Sequence of chain 1.A:
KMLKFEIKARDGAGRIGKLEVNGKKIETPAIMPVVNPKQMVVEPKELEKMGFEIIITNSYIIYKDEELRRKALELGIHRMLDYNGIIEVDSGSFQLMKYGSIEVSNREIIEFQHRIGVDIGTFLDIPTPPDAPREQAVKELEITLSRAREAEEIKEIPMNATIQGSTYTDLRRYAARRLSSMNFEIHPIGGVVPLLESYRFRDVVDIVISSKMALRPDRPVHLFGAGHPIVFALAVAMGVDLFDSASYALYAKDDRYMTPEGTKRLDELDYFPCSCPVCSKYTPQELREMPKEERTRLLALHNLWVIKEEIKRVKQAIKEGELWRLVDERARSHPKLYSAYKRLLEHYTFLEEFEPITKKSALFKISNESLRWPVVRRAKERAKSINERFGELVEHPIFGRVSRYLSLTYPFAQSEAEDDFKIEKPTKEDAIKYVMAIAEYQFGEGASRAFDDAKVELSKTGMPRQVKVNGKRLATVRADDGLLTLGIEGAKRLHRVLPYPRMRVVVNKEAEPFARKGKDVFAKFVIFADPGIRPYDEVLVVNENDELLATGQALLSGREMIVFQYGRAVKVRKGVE

Binding-site contacts:
Ligand atom N2 contacts residue THR127 of chain 1.A at 3.5 Å.
Ligand atom C7 contacts residue PHE99 of chain 1.A at 3.9 Å (hydrophobic).
Ligand atom C2 contacts residue ASP130 of chain 1.A at 3.6 Å.
Ligand atom C6 contacts residue ASP130 of chain 1.A at 3.8 Å.
Ligand atom N2 contacts residue ASP130 of chain 1.A at 2.8 Å (salt-bridge).
Ligand atom N11 contacts residue VAL197 of chain 1.A at 3.5 Å (h-bond).
Ligand atom N1 contacts residue GLN169 of chain 1.A at 3.9 Å.
Ligand atom C6 contacts residue PHE229 of chain 1.A at 3.9 Å (hydrophobic).
Ligand atom O6 contacts residue GLY195 of chain 1.A at 3.2 Å.
Ligand atom C2 contacts residue SER98 of chain 1.A at 3.6 Å.
Ligand atom C4 contacts residue ASP95 of chain 1.A at 3.5 Å.
Ligand atom N3 contacts residue PHE229 of chain 1.A at 3.4 Å.
Ligand atom O6 contacts residue GLN169 of chain 1.A at 3.1 Å (h-bond).
Ligand atom N1 contacts residue PHE229 of chain 1.A at 3.7 Å.
Ligand atom N2 contacts residue ASP95 of chain 1.A at 3.0 Å (salt-bridge).
Ligand atom N9 contacts residue PHE229 of chain 1.A at 3.6 Å.
Ligand atom N1 contacts residue THR167 of chain 1.A at 4.0 Å.
Ligand atom N2 contacts residue SER98 of chain 1.A at 3.4 Å (h-bond).
Ligand atom C8 contacts residue PHE99 of chain 1.A at 3.5 Å (hydrophobic).
Ligand atom O6 contacts residue ASP130 of chain 1.A at 3.9 Å.
Ligand atom N2 contacts residue PHE229 of chain 1.A at 3.6 Å.
Ligand atom N11 contacts residue MET102 of chain 1.A at 3.9 Å.
Ligand atom C2 contacts residue PHE229 of chain 1.A at 3.4 Å (hydrophobic).
Ligand atom N9 contacts residue PHE99 of chain 1.A at 3.8 Å.
Ligand atom C10 contacts residue GLY196 of chain 1.A at 3.8 Å.
Ligand atom N11 contacts residue VAL198 of chain 1.A at 3.3 Å.
Ligand atom N1 contacts residue SER98 of chain 1.A at 3.9 Å.
Ligand atom C6 contacts residue PRO132 of chain 1.A at 3.7 Å (hydrophobic).
Ligand atom C4 contacts residue PHE229 of chain 1.A at 3.5 Å (hydrophobic).
Ligand atom O6 contacts residue GLY196 of chain 1.A at 3.2 Å (h-bond).
Ligand atom N9 contacts residue ASP95 of chain 1.A at 3.5 Å (salt-bridge).
Ligand atom N11 contacts residue GLY196 of chain 1.A at 3.4 Å (h-bond).
Ligand atom C7 contacts residue PHE229 of chain 1.A at 3.8 Å (hydrophobic).
Ligand atom N3 contacts residue ASP95 of chain 1.A at 2.8 Å (salt-bridge).
Ligand atom N1 contacts residue ASP130 of chain 1.A at 2.8 Å (salt-bridge).
Ligand atom C6 contacts residue GLN169 of chain 1.A at 3.8 Å.
Ligand atom C5 contacts residue PHE229 of chain 1.A at 3.7 Å (hydrophobic).
Ligand atom C2 contacts residue ASP95 of chain 1.A at 3.5 Å.
Ligand atom O6 contacts residue PRO132 of chain 1.A at 3.5 Å.
Ligand atom C10 contacts residue VAL198 of chain 1.A at 3.5 Å (hydrophobic).

This small molecule binds to this protein.
Small molecule (SMILES): N#Cc1c[nH]c2nc(N)[nH]c(=O)c12